A small-molecule ligand and the protein it binds are described below.
Small molecule (SMILES): CC(=O)N[C@@H]1[C@@H](O)[C@H](O)[C@@H](CO)O[C@H]1O

Binding-site contacts:
Ligand atom O6 contacts residue GLU202 of chain 1.A at 3.8 Å.
Ligand atom N2 contacts residue ASN201 of chain 1.A at 3.1 Å (h-bond).
Ligand atom C1 contacts residue ASN201 of chain 1.A at 1.5 Å.
Ligand atom C3 contacts residue ASN201 of chain 1.A at 3.9 Å.
Ligand atom C2 contacts residue ASN201 of chain 1.A at 2.5 Å.
Ligand atom O7 contacts residue ASN201 of chain 1.A at 3.5 Å (h-bond).
Ligand atom C4 contacts residue ASN201 of chain 1.A at 4.3 Å.
Ligand atom C5 contacts residue ASN201 of chain 1.A at 3.5 Å.
Ligand atom C6 contacts residue GLU202 of chain 1.A at 3.3 Å.
Ligand atom O5 contacts residue GLU202 of chain 1.A at 4.3 Å.
Ligand atom C7 contacts residue ASN201 of chain 1.A at 3.5 Å.
Ligand atom C5 contacts residue GLU202 of chain 1.A at 4.5 Å.
Ligand atom O5 contacts residue ASN201 of chain 1.A at 2.4 Å (h-bond).

Sequence of chain 1.A:
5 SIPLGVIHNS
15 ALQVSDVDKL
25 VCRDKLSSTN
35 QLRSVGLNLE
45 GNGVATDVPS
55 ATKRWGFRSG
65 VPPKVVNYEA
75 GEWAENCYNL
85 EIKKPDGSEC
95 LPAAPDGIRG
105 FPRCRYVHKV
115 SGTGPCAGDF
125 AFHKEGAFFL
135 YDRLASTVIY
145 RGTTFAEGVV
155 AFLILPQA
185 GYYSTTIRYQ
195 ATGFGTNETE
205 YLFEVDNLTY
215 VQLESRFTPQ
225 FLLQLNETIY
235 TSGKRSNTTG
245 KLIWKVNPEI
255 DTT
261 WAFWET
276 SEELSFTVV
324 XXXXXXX